Sequence of chain 1.M:
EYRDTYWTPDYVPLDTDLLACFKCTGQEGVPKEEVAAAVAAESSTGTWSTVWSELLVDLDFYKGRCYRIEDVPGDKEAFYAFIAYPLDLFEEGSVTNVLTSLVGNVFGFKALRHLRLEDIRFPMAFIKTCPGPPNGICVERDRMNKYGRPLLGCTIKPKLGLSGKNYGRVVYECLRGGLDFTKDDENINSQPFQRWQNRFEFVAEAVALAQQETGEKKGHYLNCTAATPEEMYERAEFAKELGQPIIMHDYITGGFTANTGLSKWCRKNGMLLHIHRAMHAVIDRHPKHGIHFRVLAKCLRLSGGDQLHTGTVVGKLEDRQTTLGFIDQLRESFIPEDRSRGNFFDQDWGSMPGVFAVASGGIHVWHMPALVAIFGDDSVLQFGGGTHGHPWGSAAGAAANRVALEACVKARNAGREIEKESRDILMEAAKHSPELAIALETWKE

Sequence of chain 1.C:
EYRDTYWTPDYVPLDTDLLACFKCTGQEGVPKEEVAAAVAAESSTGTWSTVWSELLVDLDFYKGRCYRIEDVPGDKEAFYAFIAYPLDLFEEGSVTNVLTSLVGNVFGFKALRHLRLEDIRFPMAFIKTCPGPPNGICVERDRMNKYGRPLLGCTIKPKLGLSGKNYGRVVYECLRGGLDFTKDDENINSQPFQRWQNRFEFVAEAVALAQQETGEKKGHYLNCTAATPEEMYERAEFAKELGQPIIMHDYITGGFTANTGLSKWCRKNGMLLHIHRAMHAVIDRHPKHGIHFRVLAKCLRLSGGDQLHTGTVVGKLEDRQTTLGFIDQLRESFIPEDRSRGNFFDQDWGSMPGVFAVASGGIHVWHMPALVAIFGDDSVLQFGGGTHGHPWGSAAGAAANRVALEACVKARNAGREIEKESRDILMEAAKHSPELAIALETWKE

The protein below binds the small molecule below.
Small molecule (SMILES): O=C(O)[C@@](O)(COP(=O)(O)O)[C@H](O)[C@H](O)COP(=O)(O)O

Binding-site contacts:
Ligand atom O3P contacts residue TRP454 of chain 1.M at 3.1 Å (h-bond).
Ligand atom O3 contacts residue GLY373 of chain 1.M at 3.9 Å.
Ligand atom P1 contacts residue SER59 of chain 1.C at 4.2 Å.
Ligand atom O3 contacts residue GLY396 of chain 1.M at 2.9 Å (h-bond).
Ligand atom O1P contacts residue GLY400 of chain 1.M at 3.3 Å.
Ligand atom O5P contacts residue GLY395 of chain 1.M at 1.1 Å (h-bond).
Ligand atom C1 contacts residue SER59 of chain 1.C at 4.2 Å.
Ligand atom O6P contacts residue GLY395 of chain 1.M at 2.6 Å.
Ligand atom P2 contacts residue PHE394 of chain 1.M at 3.7 Å.
Ligand atom O3P contacts residue THR60 of chain 1.C at 4.3 Å.
Ligand atom C5 contacts residue GLY373 of chain 1.M at 3.8 Å.
Ligand atom O5P contacts residue GLY397 of chain 1.M at 4.2 Å.
Ligand atom C3 contacts residue GLY396 of chain 1.M at 4.2 Å.
Ligand atom O5 contacts residue GLY372 of chain 1.M at 4.1 Å.
Ligand atom O4P contacts residue GLY395 of chain 1.M at 2.9 Å.
Ligand atom O3 contacts residue GLY397 of chain 1.M at 3.9 Å.
Ligand atom O5 contacts residue GLY395 of chain 1.M at 3.5 Å (h-bond).
Ligand atom O1P contacts residue TRP454 of chain 1.M at 4.3 Å.
Ligand atom O3 contacts residue GLY395 of chain 1.M at 4.0 Å.
Ligand atom O5 contacts residue GLY373 of chain 1.M at 3.2 Å (h-bond).
Ligand atom O2 contacts residue SER59 of chain 1.C at 2.9 Å (h-bond).
Ligand atom O5P contacts residue GLY396 of chain 1.M at 2.4 Å (h-bond).
Ligand atom O5P contacts residue PHE394 of chain 1.M at 2.4 Å.
Ligand atom O5 contacts residue GLY396 of chain 1.M at 3.8 Å.
Ligand atom P1 contacts residue GLY396 of chain 1.M at 3.6 Å.
Ligand atom O2P contacts residue GLY396 of chain 1.M at 3.4 Å (h-bond).
Ligand atom C2 contacts residue SER59 of chain 1.C at 4.1 Å.
Ligand atom O1P contacts residue SER59 of chain 1.C at 3.7 Å.
Ligand atom C1 contacts residue GLY396 of chain 1.M at 3.9 Å.
Ligand atom P1 contacts residue TRP454 of chain 1.M at 3.3 Å.
Ligand atom O2P contacts residue TRP454 of chain 1.M at 2.4 Å (h-bond).
Ligand atom O1P contacts residue GLY396 of chain 1.M at 2.8 Å (h-bond).
Ligand atom P2 contacts residue GLY395 of chain 1.M at 2.3 Å.
Ligand atom O6P contacts residue GLY396 of chain 1.M at 3.2 Å (h-bond).
Ligand atom O6P contacts residue LYS167 of chain 1.M at 3.3 Å.
Ligand atom C3 contacts residue GLY373 of chain 1.M at 3.7 Å.
Ligand atom O1 contacts residue SER59 of chain 1.C at 3.7 Å.
Ligand atom P2 contacts residue GLY396 of chain 1.M at 3.2 Å.
Ligand atom O2P contacts residue GLY397 of chain 1.M at 4.3 Å.
Ligand atom O4P contacts residue PHE394 of chain 1.M at 3.9 Å.